Sequence of chain 1.B:
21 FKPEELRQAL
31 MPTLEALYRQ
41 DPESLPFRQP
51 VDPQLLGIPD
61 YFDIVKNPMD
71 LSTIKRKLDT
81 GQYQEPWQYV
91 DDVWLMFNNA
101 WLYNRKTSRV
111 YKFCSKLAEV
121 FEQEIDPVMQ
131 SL

The small molecule below binds the protein below.
Small molecule (SMILES): COc1ccc(N2C(=O)CCC[C@H]2c2nc3cc(-c4c(C)noc4C)ccc3n2[C@@H]2CCN(S(C)(=O)=O)C2)cc1Cl

Binding-site contacts:
Ligand atom OBC contacts residue GLN49 of chain 1.B at 3.0 Å (h-bond).
Ligand atom CAG contacts residue VAL110 of chain 1.B at 3.8 Å (hydrophobic).
Ligand atom CBO contacts residue PRO42 of chain 1.B at 3.6 Å (hydrophobic).
Ligand atom CAF contacts residue ASN104 of chain 1.B at 3.6 Å.
Ligand atom CAI contacts residue PRO46 of chain 1.B at 3.7 Å (hydrophobic).
Ligand atom OBD contacts residue LEU56 of chain 1.B at 3.7 Å.
Ligand atom OBN contacts residue ARG109 of chain 1.B at 3.8 Å.
Ligand atom CL contacts residue PRO46 of chain 1.B at 3.7 Å.
Ligand atom CAG contacts residue PHE47 of chain 1.B at 4.0 Å (hydrophobic).
Ligand atom OAD contacts residue ASN104 of chain 1.B at 3.1 Å (h-bond).
Ligand atom CBL contacts residue VAL110 of chain 1.B at 3.9 Å (hydrophobic).
Ligand atom CAM contacts residue VAL110 of chain 1.B at 3.5 Å (hydrophobic).
Ligand atom CAB contacts residue VAL51 of chain 1.B at 3.8 Å (hydrophobic).
Ligand atom CAJ contacts residue PRO46 of chain 1.B at 3.9 Å (hydrophobic).
Ligand atom CL contacts residue PHE113 of chain 1.B at 3.4 Å.
Ligand atom CAB contacts residue VAL110 of chain 1.B at 3.8 Å (hydrophobic).
Ligand atom OBN contacts residue PHE113 of chain 1.B at 3.3 Å.
Ligand atom CAF contacts residue ILE58 of chain 1.B at 3.6 Å (hydrophobic).
Ligand atom CAB contacts residue ASN104 of chain 1.B at 3.9 Å.
Ligand atom CBK contacts residue PRO46 of chain 1.B at 3.8 Å (hydrophobic).
Ligand atom NAC contacts residue ASN104 of chain 1.B at 3.3 Å (h-bond).
Ligand atom OAD contacts residue TYR61 of chain 1.B at 3.7 Å.
Ligand atom CBO contacts residue LEU45 of chain 1.B at 3.9 Å (hydrophobic).
Ligand atom CBJ contacts residue ARG109 of chain 1.B at 3.8 Å.
Ligand atom CBO contacts residue PHE113 of chain 1.B at 3.9 Å (hydrophobic).
Ligand atom CL contacts residue VAL110 of chain 1.B at 3.4 Å.
Ligand atom CBO contacts residue PRO46 of chain 1.B at 3.9 Å (hydrophobic).
Ligand atom CAE contacts residue ASN104 of chain 1.B at 3.6 Å.
Ligand atom CAL contacts residue VAL110 of chain 1.B at 3.8 Å (hydrophobic).
Ligand atom OBN contacts residue PRO46 of chain 1.B at 3.4 Å.
Ligand atom CAG contacts residue PRO46 of chain 1.B at 3.5 Å (hydrophobic).
Ligand atom CBO contacts residue ARG109 of chain 1.B at 4.0 Å.
Ligand atom NAC contacts residue VAL51 of chain 1.B at 3.8 Å.
Ligand atom CL contacts residue ARG109 of chain 1.B at 3.6 Å.
Ligand atom OAD contacts residue TYR103 of chain 1.B at 3.9 Å.
Ligand atom CAF contacts residue TYR103 of chain 1.B at 3.8 Å (hydrophobic).
Ligand atom CAV contacts residue LEU56 of chain 1.B at 3.8 Å (hydrophobic).
Ligand atom CBJ contacts residue PRO46 of chain 1.B at 3.7 Å (hydrophobic).
Ligand atom NAP contacts residue VAL110 of chain 1.B at 4.0 Å.
Ligand atom CAA contacts residue VAL51 of chain 1.B at 4.0 Å (hydrophobic).